Binding-site contacts:
Ligand atom C11 contacts residue LEU143 of chain 1.A at 3.5 Å (hydrophobic).
Ligand atom C20 contacts residue VAL27 of chain 1.A at 3.8 Å (hydrophobic).
Ligand atom N27 contacts residue LYS43 of chain 1.A at 3.6 Å.
Ligand atom C10 contacts residue LEU143 of chain 1.A at 3.5 Å (hydrophobic).
Ligand atom N13 contacts residue LEU143 of chain 1.A at 3.6 Å.
Ligand atom N7 contacts residue PHE92 of chain 1.A at 3.8 Å.
Ligand atom C26 contacts residue GLY22 of chain 1.A at 3.8 Å.
Ligand atom C26 contacts residue LYS43 of chain 1.A at 3.8 Å.
Ligand atom C10 contacts residue CYS93 of chain 1.A at 3.6 Å (hydrophobic).
Ligand atom C26 contacts residue SER21 of chain 1.A at 3.8 Å.
Ligand atom N24 contacts residue PHE157 of chain 1.A at 3.8 Å.
Ligand atom C3 contacts residue GLY96 of chain 1.A at 3.8 Å.
Ligand atom C21 contacts residue VAL27 of chain 1.A at 3.7 Å (hydrophobic).
Ligand atom O23 contacts residue PHE157 of chain 1.A at 3.4 Å (h-bond).
Ligand atom C10 contacts residue ALA41 of chain 1.A at 3.5 Å (hydrophobic).
Ligand atom C10 contacts residue GLU91 of chain 1.A at 3.2 Å.
Ligand atom O23 contacts residue LYS43 of chain 1.A at 2.7 Å (salt-bridge).
Ligand atom C1 contacts residue CYS93 of chain 1.A at 3.2 Å (hydrophobic).
Ligand atom C14 contacts residue LEU143 of chain 1.A at 3.6 Å (hydrophobic).
Ligand atom N15 contacts residue LEU143 of chain 1.A at 3.7 Å.
Ligand atom C2 contacts residue CYS93 of chain 1.A at 3.1 Å (hydrophobic).
Ligand atom N27 contacts residue ALA25 of chain 1.A at 3.4 Å (h-bond).
Ligand atom C14 contacts residue CYS93 of chain 1.A at 3.8 Å (hydrophobic).
Ligand atom C11 contacts residue ALA41 of chain 1.A at 3.6 Å (hydrophobic).
Ligand atom N15 contacts residue CYS93 of chain 1.A at 2.9 Å (h-bond).
Ligand atom N7 contacts residue CYS93 of chain 1.A at 2.7 Å (h-bond).
Ligand atom C20 contacts residue PHE157 of chain 1.A at 3.7 Å (hydrophobic).
Ligand atom C22 contacts residue LYS43 of chain 1.A at 3.8 Å.
Ligand atom N27 contacts residue SER21 of chain 1.A at 3.7 Å.
Ligand atom C12 contacts residue LEU143 of chain 1.A at 3.5 Å (hydrophobic).
Ligand atom C19 contacts residue VAL27 of chain 1.A at 3.7 Å (hydrophobic).
Ligand atom C22 contacts residue PHE157 of chain 1.A at 3.7 Å (hydrophobic).
Ligand atom N15 contacts residue GLU91 of chain 1.A at 3.8 Å.
Ligand atom C22 contacts residue VAL27 of chain 1.A at 3.8 Å (hydrophobic).
Ligand atom N15 contacts residue PHE92 of chain 1.A at 3.7 Å.
Ligand atom C18 contacts residue PHE157 of chain 1.A at 3.5 Å (hydrophobic).
Ligand atom N27 contacts residue GLY22 of chain 1.A at 3.4 Å (h-bond).
Ligand atom N27 contacts residue VAL27 of chain 1.A at 3.8 Å.
Ligand atom C9 contacts residue LEU19 of chain 1.A at 3.5 Å (hydrophobic).
Ligand atom C19 contacts residue PHE157 of chain 1.A at 3.6 Å (hydrophobic).

Sequence of chain 1.A:
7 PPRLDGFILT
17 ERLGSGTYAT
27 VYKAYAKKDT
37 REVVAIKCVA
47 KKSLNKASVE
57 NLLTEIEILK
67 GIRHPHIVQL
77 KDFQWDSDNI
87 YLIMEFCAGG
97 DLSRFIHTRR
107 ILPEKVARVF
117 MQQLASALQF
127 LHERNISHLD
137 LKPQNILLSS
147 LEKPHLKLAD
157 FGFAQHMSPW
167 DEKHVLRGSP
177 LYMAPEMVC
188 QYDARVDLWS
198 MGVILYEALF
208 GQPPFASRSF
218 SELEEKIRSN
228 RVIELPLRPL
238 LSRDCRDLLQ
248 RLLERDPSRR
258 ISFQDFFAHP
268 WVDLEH

A small-molecule ligand and the protein it binds are described below.
Small molecule (SMILES): N#CCNC(=O)c1ccc(-c2ccnc(Nc3ccc(N4CCOCC4)cc3)n2)cc1